This small molecule binds to this protein.
Small molecule (SMILES): CC(C)[C@H](NC(=O)[C@H](C)NC(=O)OCc1ccccc1)C(=O)N[C@@H](Cc1ccccc1)[C@@H](O)[C@H](O)[C@H](Cc1ccccc1)NC(=O)[C@@H](NC(=O)[C@H](C)NC(=O)OCc1ccccc1)C(C)C

Sequence of chain 1.A:
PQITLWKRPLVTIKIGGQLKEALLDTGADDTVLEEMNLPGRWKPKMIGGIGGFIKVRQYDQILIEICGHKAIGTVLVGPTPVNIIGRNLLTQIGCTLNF

Binding-site contacts:
Ligand atom C18 contacts residue GLY48 of chain 1.B at 3.5 Å.
Ligand atom O51 contacts residue ASP25 of chain 1.A at 3.4 Å (salt-bridge).
Ligand atom O2 contacts residue GLY49 of chain 1.B at 3.2 Å.
Ligand atom O54 contacts residue ASP29 of chain 1.A at 2.8 Å (salt-bridge).
Ligand atom C59 contacts residue ILE50 of chain 1.A at 3.6 Å (hydrophobic).
Ligand atom C69 contacts residue GLY48 of chain 1.A at 3.6 Å.
Ligand atom C53 contacts residue ASP25 of chain 1.B at 3.4 Å.
Ligand atom N54 contacts residue ASP29 of chain 1.A at 3.2 Å (salt-bridge).
Ligand atom O4 contacts residue ALA28 of chain 1.B at 3.6 Å.
Ligand atom C2 contacts residue ASP25 of chain 1.A at 3.2 Å.
Ligand atom O4 contacts residue ASP29 of chain 1.B at 2.8 Å (salt-bridge).
Ligand atom C68 contacts residue ASP29 of chain 1.A at 3.6 Å.
Ligand atom O51 contacts residue ASP25 of chain 1.B at 2.9 Å (salt-bridge).
Ligand atom C1 contacts residue GLY27 of chain 1.B at 3.0 Å.
Ligand atom N51 contacts residue GLY27 of chain 1.A at 3.1 Å (h-bond).
Ligand atom O52 contacts residue GLY48 of chain 1.A at 3.6 Å (h-bond).
Ligand atom N4 contacts residue GLY48 of chain 1.B at 3.0 Å (h-bond).
Ligand atom C2 contacts residue GLY27 of chain 1.B at 3.5 Å.
Ligand atom C57 contacts residue VAL82 of chain 1.B at 3.5 Å (hydrophobic).
Ligand atom O9 contacts residue GLY48 of chain 1.B at 3.5 Å (h-bond).
Ligand atom N2 contacts residue GLY48 of chain 1.B at 3.0 Å (h-bond).
Ligand atom O58 contacts residue GLY48 of chain 1.A at 2.8 Å (h-bond).
Ligand atom O51 contacts residue GLY27 of chain 1.A at 3.1 Å (h-bond).
Ligand atom C58 contacts residue GLY49 of chain 1.A at 3.5 Å.
Ligand atom C6 contacts residue PRO81 of chain 1.A at 3.5 Å (hydrophobic).
Ligand atom O1 contacts residue GLY27 of chain 1.B at 3.3 Å (h-bond).
Ligand atom O8 contacts residue ARG8 of chain 1.A at 2.9 Å (salt-bridge).
Ligand atom C55 contacts residue GLY27 of chain 1.A at 3.6 Å.
Ligand atom O52 contacts residue GLY49 of chain 1.A at 3.3 Å.
Ligand atom O58 contacts residue ILE47 of chain 1.A at 3.3 Å.
Ligand atom CG6 contacts residue ILE50 of chain 1.B at 3.6 Å (hydrophobic).
Ligand atom N52 contacts residue GLY48 of chain 1.A at 2.9 Å (h-bond).
Ligand atom C58 contacts residue ILE50 of chain 1.A at 3.5 Å (hydrophobic).
Ligand atom C20 contacts residue ASP30 of chain 1.B at 3.6 Å.
Ligand atom O1 contacts residue ASP25 of chain 1.B at 3.6 Å (salt-bridge).
Ligand atom C7 contacts residue PRO81 of chain 1.A at 3.3 Å (hydrophobic).
Ligand atom O1 contacts residue ASP25 of chain 1.A at 2.1 Å (salt-bridge).
Ligand atom C56 contacts residue VAL82 of chain 1.B at 3.5 Å (hydrophobic).
Ligand atom O54 contacts residue ALA28 of chain 1.A at 3.6 Å.
Ligand atom C52 contacts residue ASP25 of chain 1.B at 3.1 Å.

Sequence of chain 1.B:
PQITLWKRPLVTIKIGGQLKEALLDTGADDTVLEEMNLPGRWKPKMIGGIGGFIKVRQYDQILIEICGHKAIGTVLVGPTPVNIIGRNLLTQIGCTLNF